This protein binds this small molecule.
Small molecule (SMILES): O=c1[nH]c(=O)c2nn[nH]c2[nH]1

Sequence of chain 2.A:
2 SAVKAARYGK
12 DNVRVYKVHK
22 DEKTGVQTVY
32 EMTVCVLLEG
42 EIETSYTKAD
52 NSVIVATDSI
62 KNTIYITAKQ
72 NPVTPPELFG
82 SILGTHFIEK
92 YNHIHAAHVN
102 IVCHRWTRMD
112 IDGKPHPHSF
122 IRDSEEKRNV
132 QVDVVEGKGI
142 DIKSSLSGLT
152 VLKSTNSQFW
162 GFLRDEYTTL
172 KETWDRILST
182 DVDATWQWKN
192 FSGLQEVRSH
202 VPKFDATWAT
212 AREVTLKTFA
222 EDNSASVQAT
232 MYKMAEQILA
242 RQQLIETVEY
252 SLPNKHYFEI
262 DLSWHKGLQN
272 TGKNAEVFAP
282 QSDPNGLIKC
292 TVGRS

Binding-site contacts:
Ligand atom O6 contacts residue PHE259 of chain 1.A at 4.3 Å.
Ligand atom C2 contacts residue PHE259 of chain 1.A at 3.4 Å (hydrophobic).
Ligand atom N9 contacts residue PHE259 of chain 1.A at 3.8 Å.
Ligand atom C5 contacts residue PHE259 of chain 1.A at 3.8 Å (hydrophobic).
Ligand atom N8 contacts residue ASP59 of chain 2.A at 3.4 Å (salt-bridge).
Ligand atom N7 contacts residue LYS62 of chain 2.A at 3.7 Å.
Ligand atom N1 contacts residue PHE259 of chain 1.A at 3.6 Å.
Ligand atom O2 contacts residue GLU260 of chain 1.A at 3.5 Å (salt-bridge).
Ligand atom N9 contacts residue LYS62 of chain 2.A at 4.2 Å.
Ligand atom N8 contacts residue LYS62 of chain 2.A at 3.2 Å (salt-bridge).
Ligand atom O2 contacts residue PHE259 of chain 1.A at 3.3 Å.
Ligand atom N3 contacts residue PHE259 of chain 1.A at 3.4 Å.
Ligand atom N8 contacts residue PHE259 of chain 1.A at 4.3 Å.
Ligand atom C6 contacts residue ASP59 of chain 2.A at 4.4 Å.
Ligand atom C5 contacts residue ASP59 of chain 2.A at 3.7 Å.
Ligand atom C4 contacts residue PHE259 of chain 1.A at 3.6 Å (hydrophobic).
Ligand atom O6 contacts residue LEU171 of chain 1.A at 3.1 Å.
Ligand atom N7 contacts residue ASP59 of chain 2.A at 2.6 Å (salt-bridge).
Ligand atom O6 contacts residue ASP59 of chain 2.A at 4.0 Å.
Ligand atom C6 contacts residue LEU171 of chain 1.A at 4.3 Å (hydrophobic).
Ligand atom C6 contacts residue PHE259 of chain 1.A at 3.8 Å (hydrophobic).
Ligand atom N7 contacts residue PHE259 of chain 1.A at 4.2 Å.

Sequence of chain 1.A:
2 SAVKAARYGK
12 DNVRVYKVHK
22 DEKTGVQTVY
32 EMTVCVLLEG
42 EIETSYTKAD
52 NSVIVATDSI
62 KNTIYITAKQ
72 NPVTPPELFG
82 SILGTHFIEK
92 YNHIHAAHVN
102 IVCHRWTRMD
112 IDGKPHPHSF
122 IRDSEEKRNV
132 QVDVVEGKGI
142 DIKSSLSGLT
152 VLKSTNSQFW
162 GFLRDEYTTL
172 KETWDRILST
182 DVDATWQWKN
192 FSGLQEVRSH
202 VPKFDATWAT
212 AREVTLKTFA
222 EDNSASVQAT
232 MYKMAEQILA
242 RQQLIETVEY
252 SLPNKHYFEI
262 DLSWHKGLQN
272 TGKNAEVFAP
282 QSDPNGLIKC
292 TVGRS